The protein below binds the small molecule below.
Small molecule (SMILES): CC(=O)N[C@H]1[C@H](O[C@H]2[C@H](O)[C@@H](NC(C)=O)CO[C@@H]2CO)O[C@H](CO)[C@@H](O)[C@@H]1O

Sequence of chain 4.A:
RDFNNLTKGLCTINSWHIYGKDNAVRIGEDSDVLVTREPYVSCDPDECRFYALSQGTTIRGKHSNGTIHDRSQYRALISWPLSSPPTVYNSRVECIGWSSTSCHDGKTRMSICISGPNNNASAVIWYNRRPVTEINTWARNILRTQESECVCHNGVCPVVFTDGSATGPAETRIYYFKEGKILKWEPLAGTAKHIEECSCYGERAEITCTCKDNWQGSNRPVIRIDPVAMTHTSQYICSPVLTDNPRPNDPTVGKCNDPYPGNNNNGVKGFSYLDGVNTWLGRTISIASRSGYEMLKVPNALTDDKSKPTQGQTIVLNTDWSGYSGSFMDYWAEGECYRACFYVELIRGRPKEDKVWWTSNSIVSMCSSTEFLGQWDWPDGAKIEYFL

Binding-site contacts:
Ligand atom C2 contacts residue PHE3 of chain 4.A at 3.7 Å (hydrophobic).
Ligand atom C5 contacts residue ASN154 of chain 4.A at 3.5 Å.
Ligand atom C1 contacts residue PHE3 of chain 4.A at 3.7 Å (hydrophobic).
Ligand atom C7 contacts residue PHE3 of chain 4.A at 3.5 Å (hydrophobic).
Ligand atom C8 contacts residue ASP2 of chain 4.A at 3.7 Å.
Ligand atom C3 contacts residue ASN5 of chain 4.A at 3.8 Å.
Ligand atom N2 contacts residue PHE3 of chain 4.A at 2.7 Å (h-bond).
Ligand atom O7 contacts residue ASP2 of chain 4.A at 4.4 Å.
Ligand atom N2 contacts residue ASP2 of chain 4.A at 3.8 Å.
Ligand atom C4 contacts residue ASN5 of chain 4.A at 4.2 Å.
Ligand atom C5 contacts residue ASP2 of chain 4.A at 4.2 Å.
Ligand atom C8 contacts residue ASN154 of chain 4.A at 4.1 Å.
Ligand atom O5 contacts residue ASN5 of chain 4.A at 2.3 Å (h-bond).
Ligand atom C8 contacts residue PHE3 of chain 4.A at 3.3 Å (hydrophobic).
Ligand atom C3 contacts residue PHE3 of chain 4.A at 4.3 Å (hydrophobic).
Ligand atom C6 contacts residue ASN154 of chain 4.A at 4.4 Å.
Ligand atom C7 contacts residue ASP2 of chain 4.A at 3.8 Å.
Ligand atom C5 contacts residue ASN5 of chain 4.A at 3.6 Å.
Ligand atom C4 contacts residue ASN154 of chain 4.A at 4.5 Å.
Ligand atom C3 contacts residue ASP2 of chain 4.A at 3.9 Å.
Ligand atom O5 contacts residue ASN154 of chain 4.A at 3.8 Å.
Ligand atom O6 contacts residue ASN154 of chain 4.A at 3.3 Å (h-bond).
Ligand atom C6 contacts residue ASP2 of chain 4.A at 3.3 Å.
Ligand atom C1 contacts residue ASN5 of chain 4.A at 1.5 Å.
Ligand atom O6 contacts residue ASP2 of chain 4.A at 2.7 Å (salt-bridge).
Ligand atom N2 contacts residue ASN5 of chain 4.A at 2.9 Å (h-bond).
Ligand atom O5 contacts residue ASP2 of chain 4.A at 3.7 Å.
Ligand atom C1 contacts residue ASN154 of chain 4.A at 4.0 Å.
Ligand atom C7 contacts residue ASN5 of chain 4.A at 3.8 Å.
Ligand atom O3 contacts residue ASP2 of chain 4.A at 2.8 Å (salt-bridge).
Ligand atom O7 contacts residue ASN5 of chain 4.A at 4.2 Å.
Ligand atom C2 contacts residue ASN5 of chain 4.A at 2.5 Å.